The small molecule below binds the protein below.
Small molecule (SMILES): COc1cc2c3cc1OCCOc1cc4c(cc1OCc1cn(CCC(=O)O)nn1)Cc1cc5c(OCc6cn(CCC(=O)O)nn6)cc1Cc1cc(c(OCc6cn(CCc7ccc(S(N)(=O)=O)cc7)nn6)cc1C4)OCCOc1cc(c(cc1OC)Cc1cc(c(OC)cc1C3)OCCO5)C2

Binding-site contacts:
Ligand atom O04 contacts residue 0CR1 of chain 1.C at 1.0 Å.
Ligand atom C13 contacts residue 0CR1 of chain 1.C at 1.1 Å.
Ligand atom C26 contacts residue 0CR1 of chain 1.C at 1.1 Å.
Ligand atom C68 contacts residue 0CR1 of chain 1.C at 0.0 Å.
Ligand atom N4 contacts residue 0CR1 of chain 1.C at 0.7 Å (h-bond).
Ligand atom C06 contacts residue 0CR1 of chain 1.C at 1.1 Å.
Ligand atom N1 contacts residue 0CR1 of chain 1.C at 0.0 Å (h-bond).
Ligand atom C65 contacts residue 0CR1 of chain 1.C at 0.0 Å.
Ligand atom C39 contacts residue 0CR1 of chain 1.C at 0.7 Å.
Ligand atom C07 contacts residue 0CR1 of chain 1.C at 0.6 Å.
Ligand atom O11 contacts residue 0CR1 of chain 1.C at 1.0 Å.
Ligand atom O09 contacts residue 0CR1 of chain 1.C at 0.8 Å (h-bond).
Ligand atom C71 contacts residue 0CR1 of chain 1.C at 0.6 Å.
Ligand atom C25 contacts residue 0CR1 of chain 1.C at 0.9 Å.
Ligand atom C20 contacts residue 0CR1 of chain 1.C at 0.4 Å.
Ligand atom C64 contacts residue 0CR1 of chain 1.C at 0.0 Å.
Ligand atom C03 contacts residue 0CR1 of chain 1.C at 0.7 Å.
Ligand atom N2 contacts residue 0CR1 of chain 1.C at 1.0 Å (h-bond).
Ligand atom C02 contacts residue 0CR1 of chain 1.C at 0.4 Å.
Ligand atom N3 contacts residue 0CR1 of chain 1.C at 0.9 Å.
Ligand atom C11 contacts residue 0CR1 of chain 1.C at 0.9 Å.
Ligand atom C29 contacts residue 0CR1 of chain 1.C at 0.7 Å.
Ligand atom O01 contacts residue 0CR1 of chain 1.C at 0.7 Å.
Ligand atom C67 contacts residue 0CR1 of chain 1.C at 0.0 Å.
Ligand atom C52 contacts residue 0CR1 of chain 1.C at 0.8 Å.
Ligand atom C37 contacts residue 0CR1 of chain 1.C at 0.5 Å.
Ligand atom O14 contacts residue 0CR1 of chain 1.C at 0.0 Å (h-bond).
Ligand atom C41 contacts residue 0CR1 of chain 1.C at 0.7 Å.
Ligand atom C56 contacts residue 0CR1 of chain 1.C at 0.5 Å.
Ligand atom C05 contacts residue 0CR1 of chain 1.C at 0.6 Å.
Ligand atom C42 contacts residue 0CR1 of chain 1.C at 0.8 Å.
Ligand atom C04 contacts residue 0CR1 of chain 1.C at 0.3 Å.
Ligand atom O13 contacts residue 0CR1 of chain 1.C at 0.0 Å (h-bond).
Ligand atom S1 contacts residue 0CR1 of chain 1.C at 0.0 Å (h-bond).
Ligand atom C15 contacts residue 0CR1 of chain 1.C at 0.8 Å.
Ligand atom C40 contacts residue 0CR1 of chain 1.C at 0.8 Å.
Ligand atom C38 contacts residue 0CR1 of chain 1.C at 0.2 Å.
Ligand atom C66 contacts residue 0CR1 of chain 1.C at 0.0 Å.
Ligand atom C61 contacts residue 0CR1 of chain 1.C at 0.0 Å.
Ligand atom C62 contacts residue 0CR1 of chain 1.C at 0.0 Å.

Sequence of chain 1.A:
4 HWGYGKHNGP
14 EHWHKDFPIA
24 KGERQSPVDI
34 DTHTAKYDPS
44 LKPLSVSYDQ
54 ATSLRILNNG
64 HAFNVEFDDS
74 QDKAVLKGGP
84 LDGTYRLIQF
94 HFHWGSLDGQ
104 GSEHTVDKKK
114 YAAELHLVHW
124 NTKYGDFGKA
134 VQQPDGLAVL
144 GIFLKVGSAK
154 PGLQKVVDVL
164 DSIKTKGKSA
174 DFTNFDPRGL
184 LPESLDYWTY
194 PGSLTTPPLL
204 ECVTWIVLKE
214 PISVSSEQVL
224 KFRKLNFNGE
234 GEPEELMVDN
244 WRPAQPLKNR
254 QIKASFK